Binding-site contacts:
Ligand atom C4 contacts residue ASN346 of chain 1.A at 4.3 Å.
Ligand atom C7 contacts residue ASN346 of chain 1.A at 3.5 Å.
Ligand atom O4 contacts residue HIS349 of chain 1.A at 3.8 Å.
Ligand atom C1 contacts residue ILE351 of chain 1.A at 4.1 Å (hydrophobic).
Ligand atom C1 contacts residue ASN346 of chain 1.A at 1.4 Å.
Ligand atom C6 contacts residue HIS349 of chain 1.A at 3.9 Å.
Ligand atom O5 contacts residue ASN346 of chain 1.A at 2.4 Å (h-bond).
Ligand atom N2 contacts residue ASN346 of chain 1.A at 2.8 Å (h-bond).
Ligand atom C5 contacts residue ILE351 of chain 1.A at 4.0 Å (hydrophobic).
Ligand atom O7 contacts residue HIS349 of chain 1.A at 3.5 Å.
Ligand atom O6 contacts residue VAL350 of chain 1.A at 3.6 Å (h-bond).
Ligand atom C7 contacts residue HIS349 of chain 1.A at 3.6 Å.
Ligand atom C8 contacts residue HIS349 of chain 1.A at 3.7 Å.
Ligand atom C4 contacts residue HIS349 of chain 1.A at 4.2 Å.
Ligand atom O7 contacts residue ASN346 of chain 1.A at 3.8 Å.
Ligand atom C5 contacts residue ASN346 of chain 1.A at 3.7 Å.
Ligand atom C6 contacts residue ILE351 of chain 1.A at 3.5 Å (hydrophobic).
Ligand atom C2 contacts residue ASN346 of chain 1.A at 2.5 Å.
Ligand atom O5 contacts residue ILE351 of chain 1.A at 3.1 Å.
Ligand atom C3 contacts residue ASN346 of chain 1.A at 3.8 Å.
Ligand atom O6 contacts residue ILE351 of chain 1.A at 3.3 Å.
Ligand atom C5 contacts residue HIS349 of chain 1.A at 3.5 Å.
Ligand atom O6 contacts residue HIS349 of chain 1.A at 3.2 Å.
Ligand atom C8 contacts residue ASN346 of chain 1.A at 4.5 Å.
Ligand atom N2 contacts residue HIS349 of chain 1.A at 4.3 Å.

Sequence of chain 1.A:
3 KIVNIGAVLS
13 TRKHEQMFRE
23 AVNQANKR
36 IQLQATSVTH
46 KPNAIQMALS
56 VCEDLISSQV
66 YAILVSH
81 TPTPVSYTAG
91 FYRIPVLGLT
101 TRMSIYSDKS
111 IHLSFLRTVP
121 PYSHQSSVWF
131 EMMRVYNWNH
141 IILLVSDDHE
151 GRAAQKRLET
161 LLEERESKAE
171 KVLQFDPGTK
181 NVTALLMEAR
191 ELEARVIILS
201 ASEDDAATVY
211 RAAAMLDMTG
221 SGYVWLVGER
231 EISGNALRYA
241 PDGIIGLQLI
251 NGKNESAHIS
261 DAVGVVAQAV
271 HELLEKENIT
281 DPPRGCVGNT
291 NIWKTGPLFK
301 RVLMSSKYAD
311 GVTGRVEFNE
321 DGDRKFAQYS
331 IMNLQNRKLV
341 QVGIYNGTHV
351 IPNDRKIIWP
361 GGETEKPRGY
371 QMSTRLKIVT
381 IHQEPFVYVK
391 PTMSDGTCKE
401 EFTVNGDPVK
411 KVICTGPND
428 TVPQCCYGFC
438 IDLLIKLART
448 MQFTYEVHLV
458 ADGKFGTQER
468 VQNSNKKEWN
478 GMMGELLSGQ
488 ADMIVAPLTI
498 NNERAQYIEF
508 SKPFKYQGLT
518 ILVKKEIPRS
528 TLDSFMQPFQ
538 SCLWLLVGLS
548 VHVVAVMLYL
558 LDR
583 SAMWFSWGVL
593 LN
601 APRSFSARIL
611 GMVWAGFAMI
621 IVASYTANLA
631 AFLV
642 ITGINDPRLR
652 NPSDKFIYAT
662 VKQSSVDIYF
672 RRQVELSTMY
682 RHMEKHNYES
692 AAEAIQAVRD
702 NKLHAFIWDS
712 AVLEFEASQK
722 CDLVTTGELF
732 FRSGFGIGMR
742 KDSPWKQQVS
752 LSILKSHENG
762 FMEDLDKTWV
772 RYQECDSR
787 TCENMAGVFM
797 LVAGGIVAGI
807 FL

The small molecule below binds the protein below.
Small molecule (SMILES): CC(=O)N[C@H]1[C@H](O[C@H]2[C@H](O)[C@@H](NC(C)=O)CO[C@@H]2CO)O[C@H](CO)[C@@H](O[C@@H]2O[C@H](CO[C@H]3O[C@H](CO)[C@@H](O)[C@H](O)[C@@H]3O)[C@@H](O)[C@H](O)[C@@H]2O)[C@@H]1O